Sequence of chain 2.A:
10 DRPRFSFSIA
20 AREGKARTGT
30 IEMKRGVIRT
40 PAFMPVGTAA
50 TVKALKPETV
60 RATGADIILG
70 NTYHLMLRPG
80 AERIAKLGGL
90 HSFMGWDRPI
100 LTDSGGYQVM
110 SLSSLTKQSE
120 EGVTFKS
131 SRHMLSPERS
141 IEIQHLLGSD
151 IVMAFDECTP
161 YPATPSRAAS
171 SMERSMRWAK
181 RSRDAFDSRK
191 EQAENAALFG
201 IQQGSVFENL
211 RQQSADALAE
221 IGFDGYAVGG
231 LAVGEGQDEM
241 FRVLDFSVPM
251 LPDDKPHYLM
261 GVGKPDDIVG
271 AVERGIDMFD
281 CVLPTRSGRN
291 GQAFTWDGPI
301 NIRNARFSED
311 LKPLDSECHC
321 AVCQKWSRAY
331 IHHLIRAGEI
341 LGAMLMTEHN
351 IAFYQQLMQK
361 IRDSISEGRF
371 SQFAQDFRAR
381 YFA

This protein binds this small molecule.
Small molecule (SMILES): CO[C@@H]1O[C@H](CNc2nc3cc4c(=O)[nH]c(N)nc4cc3[nH]2)[C@H]2OC(C)(C)O[C@@H]12

Binding-site contacts:
Ligand atom N5 contacts residue TYR106 of chain 2.A at 3.7 Å.
Ligand atom N3 contacts residue TYR106 of chain 2.A at 3.7 Å.
Ligand atom C9 contacts residue CYS158 of chain 2.A at 3.6 Å (hydrophobic).
Ligand atom C8 contacts residue ASP156 of chain 2.A at 3.6 Å.
Ligand atom N2 contacts residue TYR106 of chain 2.A at 3.6 Å.
Ligand atom N3 contacts residue ASP102 of chain 2.A at 2.8 Å (salt-bridge).
Ligand atom C5 contacts residue TYR106 of chain 2.A at 3.3 Å (hydrophobic).
Ligand atom N5 contacts residue LEU231 of chain 2.A at 2.8 Å (h-bond).
Ligand atom C11 contacts residue CYS158 of chain 2.A at 3.6 Å (hydrophobic).
Ligand atom O2 contacts residue GLY229 of chain 2.A at 3.3 Å.
Ligand atom C7 contacts residue ASP102 of chain 2.A at 3.7 Å.
Ligand atom C12 contacts residue TYR106 of chain 2.A at 3.5 Å (hydrophobic).
Ligand atom N3 contacts residue ASP156 of chain 2.A at 2.7 Å (salt-bridge).
Ligand atom C13 contacts residue ALA232 of chain 2.A at 3.2 Å (hydrophobic).
Ligand atom N3 contacts residue ILE201 of chain 2.A at 3.6 Å.
Ligand atom C6 contacts residue ASP102 of chain 2.A at 3.6 Å.
Ligand atom N5 contacts residue ALA232 of chain 2.A at 3.6 Å (h-bond).
Ligand atom C8 contacts residue MET260 of chain 2.A at 3.7 Å (hydrophobic).
Ligand atom N5 contacts residue MET260 of chain 2.A at 3.5 Å (h-bond).
Ligand atom C8 contacts residue ASP102 of chain 2.A at 3.5 Å.
Ligand atom C4 contacts residue GLY261 of chain 2.A at 3.7 Å.
Ligand atom N4 contacts residue ASP156 of chain 2.A at 2.7 Å (salt-bridge).
Ligand atom O2 contacts residue GLN203 of chain 2.A at 2.9 Å (h-bond).
Ligand atom O2 contacts residue ASP156 of chain 2.A at 3.6 Å (salt-bridge).
Ligand atom C6 contacts residue TYR106 of chain 2.A at 3.6 Å (hydrophobic).
Ligand atom C7 contacts residue TYR106 of chain 2.A at 3.7 Å (hydrophobic).
Ligand atom O2 contacts residue GLY230 of chain 2.A at 2.8 Å (h-bond).
Ligand atom C4 contacts residue TYR106 of chain 2.A at 3.5 Å (hydrophobic).
Ligand atom N1 contacts residue TYR106 of chain 2.A at 3.6 Å.
Ligand atom N2 contacts residue ASP102 of chain 2.A at 2.8 Å (salt-bridge).
Ligand atom O3 contacts residue ALA232 of chain 2.A at 3.6 Å.
Ligand atom C4 contacts residue ALA232 of chain 2.A at 3.6 Å (hydrophobic).
Ligand atom O2 contacts residue CYS158 of chain 2.A at 3.4 Å.
Ligand atom N2 contacts residue MET260 of chain 2.A at 3.3 Å.
Ligand atom N1 contacts residue GLY261 of chain 2.A at 3.7 Å.
Ligand atom N3 contacts residue SER103 of chain 2.A at 3.6 Å.
Ligand atom C12 contacts residue LEU231 of chain 2.A at 3.6 Å (hydrophobic).
Ligand atom C2 contacts residue GLY261 of chain 2.A at 3.4 Å.
Ligand atom N contacts residue ALA232 of chain 2.A at 2.9 Å (h-bond).
Ligand atom C9 contacts residue ASP156 of chain 2.A at 3.6 Å.